Binding-site contacts:
Ligand atom C6 contacts residue U1 of chain 11.C at 3.6 Å.
Ligand atom C6 contacts residue U2 of chain 11.C at 4.1 Å.
Ligand atom N1 contacts residue U2 of chain 11.C at 3.5 Å (h-bond).
Ligand atom C2 contacts residue U3 of chain 11.C at 3.0 Å.
Ligand atom N6 contacts residue U3 of chain 11.C at 3.0 Å (h-bond).
Ligand atom N3 contacts residue U2 of chain 11.C at 3.7 Å.
Ligand atom C2 contacts residue U1 of chain 11.C at 3.5 Å.
Ligand atom N1 contacts residue U3 of chain 11.C at 2.7 Å (h-bond).
Ligand atom C6 contacts residue U3 of chain 11.C at 3.3 Å.
Ligand atom C4 contacts residue U2 of chain 11.C at 4.3 Å.
Ligand atom N6 contacts residue U2 of chain 11.C at 4.2 Å.
Ligand atom N3 contacts residue U3 of chain 11.C at 4.2 Å.
Ligand atom N6 contacts residue U1 of chain 11.C at 2.8 Å (h-bond).
Ligand atom N1 contacts residue U1 of chain 11.C at 2.8 Å (h-bond).
Ligand atom C2 contacts residue U2 of chain 11.C at 3.2 Å.

A protein and the small-molecule ligand that binds it are described below.
Small molecule (SMILES): Nc1ncnc2c1ncn2[C@@H]1O[C@H](CO[P](=O)(O)O[C@H]2[C@@H](O)[C@H](n3cnc4c(N)ncnc43)O[C@@H]2CO[P](=O)(O)O[C@H]2[C@@H](O)[C@H](n3cnc4c(N)ncnc43)O[C@@H]2COP(=O)(O)O)[C@@H](O)[C@H]1O